Sequence of chain 1.A:
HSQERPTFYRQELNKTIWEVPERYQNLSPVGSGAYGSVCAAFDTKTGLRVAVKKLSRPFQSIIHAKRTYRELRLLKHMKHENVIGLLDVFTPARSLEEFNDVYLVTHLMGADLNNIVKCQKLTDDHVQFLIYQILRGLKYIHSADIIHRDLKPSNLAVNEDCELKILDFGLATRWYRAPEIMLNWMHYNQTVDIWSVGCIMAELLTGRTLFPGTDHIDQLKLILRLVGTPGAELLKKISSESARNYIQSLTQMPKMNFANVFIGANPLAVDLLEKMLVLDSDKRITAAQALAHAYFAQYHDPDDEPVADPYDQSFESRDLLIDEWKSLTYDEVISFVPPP

Binding-site contacts:
Ligand atom FD3 contacts residue THR108 of chain 1.A at 3.4 Å.
Ligand atom CD4 contacts residue LYS55 of chain 1.A at 3.8 Å.
Ligand atom CD4 contacts residue LEU106 of chain 1.A at 3.5 Å (hydrophobic).
Ligand atom NC1 contacts residue PHE171 of chain 1.A at 3.2 Å.
Ligand atom CA4 contacts residue GLY172 of chain 1.A at 3.6 Å.
Ligand atom CB5 contacts residue THR108 of chain 1.A at 3.8 Å.
Ligand atom CD5 contacts residue LYS55 of chain 1.A at 3.6 Å.
Ligand atom CB6 contacts residue MET111 of chain 1.A at 3.5 Å (hydrophobic).
Ligand atom CB2 contacts residue ALA53 of chain 1.A at 3.9 Å (hydrophobic).
Ligand atom CC4 contacts residue PHE171 of chain 1.A at 3.5 Å (hydrophobic).
Ligand atom CA2 contacts residue TYR37 of chain 1.A at 3.6 Å (hydrophobic).
Ligand atom CB6 contacts residue HIS109 of chain 1.A at 3.3 Å.
Ligand atom CA5 contacts residue GLY172 of chain 1.A at 3.5 Å.
Ligand atom CC5 contacts residue PHE171 of chain 1.A at 3.4 Å (hydrophobic).
Ligand atom NB1 contacts residue HIS109 of chain 1.A at 3.8 Å.
Ligand atom FD3 contacts residue LEU88 of chain 1.A at 3.9 Å.
Ligand atom CD3 contacts residue THR108 of chain 1.A at 3.5 Å.
Ligand atom CC2 contacts residue PHE171 of chain 1.A at 3.5 Å (hydrophobic).
Ligand atom FD3 contacts residue VAL107 of chain 1.A at 3.2 Å.
Ligand atom NC3 contacts residue PHE171 of chain 1.A at 3.7 Å.
Ligand atom CB4 contacts residue PHE171 of chain 1.A at 3.9 Å (hydrophobic).
Ligand atom CA5 contacts residue PHE171 of chain 1.A at 3.6 Å (hydrophobic).
Ligand atom CA1 contacts residue LYS55 of chain 1.A at 3.8 Å.
Ligand atom NC3 contacts residue LYS55 of chain 1.A at 3.5 Å.
Ligand atom CA3 contacts residue TYR37 of chain 1.A at 3.7 Å (hydrophobic).
Ligand atom O2 contacts residue TYR37 of chain 1.A at 3.0 Å.
Ligand atom NB1 contacts residue MET111 of chain 1.A at 3.0 Å (h-bond).
Ligand atom S1 contacts residue TYR37 of chain 1.A at 3.9 Å.
Ligand atom CD4 contacts residue ALA53 of chain 1.A at 3.5 Å (hydrophobic).
Ligand atom CB5 contacts residue ALA53 of chain 1.A at 3.6 Å (hydrophobic).
Ligand atom CD4 contacts residue THR108 of chain 1.A at 3.5 Å.
Ligand atom NB1 contacts residue ALA53 of chain 1.A at 3.5 Å.
Ligand atom CB2 contacts residue MET111 of chain 1.A at 3.5 Å (hydrophobic).
Ligand atom FD3 contacts residue LEU106 of chain 1.A at 3.2 Å.
Ligand atom CB6 contacts residue ALA53 of chain 1.A at 3.3 Å (hydrophobic).
Ligand atom CD3 contacts residue LEU106 of chain 1.A at 3.8 Å (hydrophobic).
Ligand atom CA6 contacts residue PHE171 of chain 1.A at 3.6 Å (hydrophobic).
Ligand atom CB5 contacts residue MET111 of chain 1.A at 3.8 Å (hydrophobic).
Ligand atom CA1 contacts residue TYR37 of chain 1.A at 3.8 Å (hydrophobic).
Ligand atom NB1 contacts residue LEU110 of chain 1.A at 3.8 Å.

This protein binds this small molecule.
Small molecule (SMILES): C[S@](=O)c1ccc(-c2nc(-c3ccc(F)cc3)c(-c3ccncc3)[nH]2)cc1